Sequence of chain 1.C:
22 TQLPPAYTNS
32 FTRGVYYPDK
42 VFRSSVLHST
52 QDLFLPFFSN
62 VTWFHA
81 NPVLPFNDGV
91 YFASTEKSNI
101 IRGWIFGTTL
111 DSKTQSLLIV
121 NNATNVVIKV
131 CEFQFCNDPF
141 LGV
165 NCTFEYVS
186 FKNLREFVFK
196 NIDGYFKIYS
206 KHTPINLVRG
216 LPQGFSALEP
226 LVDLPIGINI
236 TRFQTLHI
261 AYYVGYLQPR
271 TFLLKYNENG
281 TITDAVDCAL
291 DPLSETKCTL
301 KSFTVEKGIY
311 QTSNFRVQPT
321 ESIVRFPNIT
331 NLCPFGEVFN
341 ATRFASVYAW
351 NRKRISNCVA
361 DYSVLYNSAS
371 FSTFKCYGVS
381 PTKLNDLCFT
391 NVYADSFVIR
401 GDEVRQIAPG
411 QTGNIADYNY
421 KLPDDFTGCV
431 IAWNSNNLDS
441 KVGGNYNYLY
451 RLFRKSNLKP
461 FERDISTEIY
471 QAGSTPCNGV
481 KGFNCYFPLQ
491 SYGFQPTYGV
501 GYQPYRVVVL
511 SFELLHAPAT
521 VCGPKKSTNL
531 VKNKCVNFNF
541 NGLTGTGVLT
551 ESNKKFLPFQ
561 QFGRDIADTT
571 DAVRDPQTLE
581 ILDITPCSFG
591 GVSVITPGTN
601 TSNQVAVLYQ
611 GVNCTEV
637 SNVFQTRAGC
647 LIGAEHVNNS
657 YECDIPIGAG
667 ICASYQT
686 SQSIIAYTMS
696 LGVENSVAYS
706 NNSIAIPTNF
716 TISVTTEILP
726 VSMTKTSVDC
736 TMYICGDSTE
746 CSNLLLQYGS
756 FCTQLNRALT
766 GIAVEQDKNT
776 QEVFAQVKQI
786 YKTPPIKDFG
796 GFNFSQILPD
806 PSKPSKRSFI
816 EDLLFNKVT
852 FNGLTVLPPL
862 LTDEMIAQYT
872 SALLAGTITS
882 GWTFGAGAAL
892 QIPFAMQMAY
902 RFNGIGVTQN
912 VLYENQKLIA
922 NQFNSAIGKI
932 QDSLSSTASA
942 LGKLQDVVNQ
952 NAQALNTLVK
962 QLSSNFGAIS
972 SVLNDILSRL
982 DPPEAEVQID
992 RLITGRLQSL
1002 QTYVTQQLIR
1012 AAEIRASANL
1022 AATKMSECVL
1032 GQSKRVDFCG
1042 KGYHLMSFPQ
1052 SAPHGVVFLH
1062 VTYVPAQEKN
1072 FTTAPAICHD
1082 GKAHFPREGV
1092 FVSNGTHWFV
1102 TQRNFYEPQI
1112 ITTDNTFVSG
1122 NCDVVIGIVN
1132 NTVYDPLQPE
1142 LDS

Binding-site contacts:
Ligand atom C7 contacts residue ASN706 of chain 1.B at 3.7 Å.
Ligand atom C5 contacts residue ASN706 of chain 1.B at 3.7 Å.
Ligand atom C1 contacts residue ASP793 of chain 1.C at 4.5 Å.
Ligand atom C8 contacts residue ILE1127 of chain 1.B at 3.7 Å (hydrophobic).
Ligand atom O7 contacts residue ILE1127 of chain 1.B at 4.3 Å.
Ligand atom O5 contacts residue ASP793 of chain 1.C at 4.0 Å.
Ligand atom C2 contacts residue ASN706 of chain 1.B at 2.5 Å.
Ligand atom N2 contacts residue ASN706 of chain 1.B at 2.9 Å (h-bond).
Ligand atom C3 contacts residue ASN706 of chain 1.B at 3.8 Å.
Ligand atom C4 contacts residue ASN706 of chain 1.B at 4.2 Å.
Ligand atom O7 contacts residue ASN706 of chain 1.B at 4.1 Å.
Ligand atom C7 contacts residue ILE1127 of chain 1.B at 4.5 Å (hydrophobic).
Ligand atom C1 contacts residue ASN706 of chain 1.B at 1.4 Å.
Ligand atom O6 contacts residue ASP793 of chain 1.C at 4.3 Å.
Ligand atom O5 contacts residue ASN706 of chain 1.B at 2.4 Å (h-bond).
Ligand atom C8 contacts residue GLY1128 of chain 1.B at 3.8 Å.

This protein binds this small molecule.
Small molecule (SMILES): CC(=O)N[C@@H]1[C@@H](O)[C@H](O)[C@@H](CO)O[C@H]1O

Sequence of chain 1.B:
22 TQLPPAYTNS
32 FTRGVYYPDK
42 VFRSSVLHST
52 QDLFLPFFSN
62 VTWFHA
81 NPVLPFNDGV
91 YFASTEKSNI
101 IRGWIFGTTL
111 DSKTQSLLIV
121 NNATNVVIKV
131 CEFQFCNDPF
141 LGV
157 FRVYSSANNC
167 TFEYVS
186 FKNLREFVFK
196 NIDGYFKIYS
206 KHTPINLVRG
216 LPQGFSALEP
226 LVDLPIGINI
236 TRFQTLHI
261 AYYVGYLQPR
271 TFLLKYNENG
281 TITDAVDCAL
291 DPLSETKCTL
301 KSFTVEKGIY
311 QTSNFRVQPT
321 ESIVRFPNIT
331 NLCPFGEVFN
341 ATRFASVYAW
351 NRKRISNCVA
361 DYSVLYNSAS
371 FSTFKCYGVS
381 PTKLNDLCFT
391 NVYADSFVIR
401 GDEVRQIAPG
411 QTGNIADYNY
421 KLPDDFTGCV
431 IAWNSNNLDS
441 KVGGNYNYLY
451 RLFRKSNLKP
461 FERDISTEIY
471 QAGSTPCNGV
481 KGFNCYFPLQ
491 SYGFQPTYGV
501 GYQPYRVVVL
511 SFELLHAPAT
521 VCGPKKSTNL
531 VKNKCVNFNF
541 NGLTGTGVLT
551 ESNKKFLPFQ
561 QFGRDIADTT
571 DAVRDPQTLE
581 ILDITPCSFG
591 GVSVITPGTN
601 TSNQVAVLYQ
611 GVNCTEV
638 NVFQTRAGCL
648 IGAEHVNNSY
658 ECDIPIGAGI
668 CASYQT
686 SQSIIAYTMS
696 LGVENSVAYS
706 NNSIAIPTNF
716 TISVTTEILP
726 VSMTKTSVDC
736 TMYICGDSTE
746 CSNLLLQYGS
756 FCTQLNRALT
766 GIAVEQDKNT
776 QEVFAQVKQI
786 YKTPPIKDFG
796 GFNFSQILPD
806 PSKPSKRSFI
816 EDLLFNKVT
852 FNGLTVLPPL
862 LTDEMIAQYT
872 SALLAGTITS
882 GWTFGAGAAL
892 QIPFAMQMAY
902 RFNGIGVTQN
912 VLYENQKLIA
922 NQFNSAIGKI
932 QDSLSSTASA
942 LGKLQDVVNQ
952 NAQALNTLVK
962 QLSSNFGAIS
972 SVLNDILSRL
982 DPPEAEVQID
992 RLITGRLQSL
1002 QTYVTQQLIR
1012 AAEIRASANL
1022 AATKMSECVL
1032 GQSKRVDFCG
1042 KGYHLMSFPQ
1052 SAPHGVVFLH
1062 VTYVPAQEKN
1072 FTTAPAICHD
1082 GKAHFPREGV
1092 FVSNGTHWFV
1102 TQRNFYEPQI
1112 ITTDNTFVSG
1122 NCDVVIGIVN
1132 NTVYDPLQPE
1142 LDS